Binding-site contacts:
Ligand atom C1 contacts residue GLN1471 of chain 1.A at 4.2 Å.
Ligand atom C5 contacts residue ASN1474 of chain 1.A at 3.7 Å.
Ligand atom O5 contacts residue ASN1474 of chain 1.A at 2.4 Å (h-bond).
Ligand atom C7 contacts residue GLN1471 of chain 1.A at 3.9 Å.
Ligand atom O3 contacts residue TRP1475 of chain 1.A at 3.3 Å.
Ligand atom C4 contacts residue ASN1474 of chain 1.A at 4.2 Å.
Ligand atom O4 contacts residue TRP1475 of chain 1.A at 4.2 Å.
Ligand atom C2 contacts residue TRP1475 of chain 1.A at 4.0 Å (hydrophobic).
Ligand atom N2 contacts residue GLN1471 of chain 1.A at 4.0 Å.
Ligand atom C3 contacts residue TRP1475 of chain 1.A at 3.8 Å (hydrophobic).
Ligand atom N2 contacts residue ASN1474 of chain 1.A at 3.0 Å (h-bond).
Ligand atom C5 contacts residue TRP1475 of chain 1.A at 4.3 Å (hydrophobic).
Ligand atom O7 contacts residue GLN1471 of chain 1.A at 3.9 Å.
Ligand atom C8 contacts residue TRP1475 of chain 1.A at 3.6 Å (hydrophobic).
Ligand atom C8 contacts residue GLN1471 of chain 1.A at 4.5 Å.
Ligand atom C1 contacts residue ASN1474 of chain 1.A at 1.4 Å.
Ligand atom C3 contacts residue ASN1474 of chain 1.A at 3.8 Å.
Ligand atom O7 contacts residue ASN1474 of chain 1.A at 4.4 Å.
Ligand atom C6 contacts residue TRP1475 of chain 1.A at 4.3 Å (hydrophobic).
Ligand atom C8 contacts residue ASN1474 of chain 1.A at 3.6 Å.
Ligand atom C2 contacts residue ASN1474 of chain 1.A at 2.5 Å.
Ligand atom O5 contacts residue TRP1475 of chain 1.A at 4.0 Å.
Ligand atom C7 contacts residue ASN1474 of chain 1.A at 3.5 Å.
Ligand atom C4 contacts residue TRP1475 of chain 1.A at 3.6 Å (hydrophobic).
Ligand atom C6 contacts residue ASN1474 of chain 1.A at 4.5 Å.

This protein binds this small molecule.
Small molecule (SMILES): CC(=O)N[C@@H]1[C@@H](O)[C@H](O)[C@@H](CO)O[C@H]1O

Sequence of chain 1.A:
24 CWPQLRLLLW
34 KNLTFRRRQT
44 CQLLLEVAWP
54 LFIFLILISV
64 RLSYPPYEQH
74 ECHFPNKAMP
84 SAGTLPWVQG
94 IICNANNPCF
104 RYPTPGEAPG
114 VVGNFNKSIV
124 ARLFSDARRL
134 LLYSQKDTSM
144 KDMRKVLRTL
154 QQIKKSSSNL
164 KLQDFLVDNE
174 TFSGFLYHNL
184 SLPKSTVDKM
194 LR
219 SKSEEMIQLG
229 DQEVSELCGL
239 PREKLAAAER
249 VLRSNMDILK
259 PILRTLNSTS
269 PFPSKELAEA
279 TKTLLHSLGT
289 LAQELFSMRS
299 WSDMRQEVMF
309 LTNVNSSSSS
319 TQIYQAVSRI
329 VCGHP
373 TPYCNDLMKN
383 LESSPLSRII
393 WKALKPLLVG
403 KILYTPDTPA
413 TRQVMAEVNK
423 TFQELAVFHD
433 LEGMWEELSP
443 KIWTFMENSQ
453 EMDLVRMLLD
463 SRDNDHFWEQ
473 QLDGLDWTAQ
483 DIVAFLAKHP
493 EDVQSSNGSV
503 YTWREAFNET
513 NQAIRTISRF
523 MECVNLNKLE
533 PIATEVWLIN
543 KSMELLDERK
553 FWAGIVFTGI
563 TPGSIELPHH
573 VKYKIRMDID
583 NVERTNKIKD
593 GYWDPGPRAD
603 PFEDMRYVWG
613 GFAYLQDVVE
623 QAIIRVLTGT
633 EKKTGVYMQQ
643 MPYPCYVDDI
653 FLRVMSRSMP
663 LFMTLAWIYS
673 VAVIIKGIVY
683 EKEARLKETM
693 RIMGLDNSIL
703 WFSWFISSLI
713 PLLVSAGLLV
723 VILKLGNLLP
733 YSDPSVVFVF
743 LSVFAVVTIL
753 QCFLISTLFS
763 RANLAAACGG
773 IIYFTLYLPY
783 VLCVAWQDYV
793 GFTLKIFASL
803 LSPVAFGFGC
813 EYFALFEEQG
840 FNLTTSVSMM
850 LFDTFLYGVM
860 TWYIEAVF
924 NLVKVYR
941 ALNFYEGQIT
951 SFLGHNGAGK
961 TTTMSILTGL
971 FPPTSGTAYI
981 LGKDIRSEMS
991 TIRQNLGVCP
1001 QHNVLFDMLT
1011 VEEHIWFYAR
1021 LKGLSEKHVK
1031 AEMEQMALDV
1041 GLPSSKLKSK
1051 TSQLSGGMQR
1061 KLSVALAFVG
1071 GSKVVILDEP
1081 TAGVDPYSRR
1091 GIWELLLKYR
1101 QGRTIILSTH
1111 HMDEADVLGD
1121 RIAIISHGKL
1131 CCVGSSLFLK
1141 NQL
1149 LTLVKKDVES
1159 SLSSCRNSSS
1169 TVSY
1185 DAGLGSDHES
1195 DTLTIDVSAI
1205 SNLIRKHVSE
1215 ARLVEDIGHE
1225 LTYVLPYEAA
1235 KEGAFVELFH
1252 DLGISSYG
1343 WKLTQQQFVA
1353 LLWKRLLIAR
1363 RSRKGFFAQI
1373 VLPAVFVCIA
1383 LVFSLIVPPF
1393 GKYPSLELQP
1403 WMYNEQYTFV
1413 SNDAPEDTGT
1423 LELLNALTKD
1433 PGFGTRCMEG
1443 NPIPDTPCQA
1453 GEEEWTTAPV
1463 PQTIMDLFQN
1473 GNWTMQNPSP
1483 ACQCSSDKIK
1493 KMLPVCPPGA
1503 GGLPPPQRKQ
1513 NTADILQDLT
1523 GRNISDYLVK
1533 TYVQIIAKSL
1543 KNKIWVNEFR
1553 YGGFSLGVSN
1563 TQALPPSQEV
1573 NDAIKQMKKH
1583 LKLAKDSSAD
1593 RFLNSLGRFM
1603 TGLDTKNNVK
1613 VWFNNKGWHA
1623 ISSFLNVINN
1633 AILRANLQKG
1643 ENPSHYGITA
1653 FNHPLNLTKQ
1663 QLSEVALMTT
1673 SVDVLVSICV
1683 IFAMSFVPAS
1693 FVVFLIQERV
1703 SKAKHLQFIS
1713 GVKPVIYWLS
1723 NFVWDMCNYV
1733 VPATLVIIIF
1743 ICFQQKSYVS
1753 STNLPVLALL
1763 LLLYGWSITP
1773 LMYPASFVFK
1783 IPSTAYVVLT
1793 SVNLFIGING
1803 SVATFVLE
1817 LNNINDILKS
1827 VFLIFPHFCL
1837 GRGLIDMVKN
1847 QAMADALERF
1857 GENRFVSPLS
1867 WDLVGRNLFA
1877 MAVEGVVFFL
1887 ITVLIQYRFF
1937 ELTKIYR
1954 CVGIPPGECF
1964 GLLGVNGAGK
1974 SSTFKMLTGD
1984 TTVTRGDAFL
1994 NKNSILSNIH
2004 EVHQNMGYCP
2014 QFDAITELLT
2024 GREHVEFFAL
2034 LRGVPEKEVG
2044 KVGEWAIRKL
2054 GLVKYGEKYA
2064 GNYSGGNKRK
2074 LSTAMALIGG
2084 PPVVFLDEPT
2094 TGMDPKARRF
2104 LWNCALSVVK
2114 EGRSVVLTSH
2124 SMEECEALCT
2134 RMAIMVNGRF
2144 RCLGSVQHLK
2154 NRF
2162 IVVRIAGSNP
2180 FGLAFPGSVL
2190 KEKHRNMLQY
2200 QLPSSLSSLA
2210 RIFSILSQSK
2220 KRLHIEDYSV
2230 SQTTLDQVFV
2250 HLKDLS